Binding-site contacts:
Ligand atom C2 contacts residue ASP313 of chain 1.A at 3.4 Å.
Ligand atom C7 contacts residue GLY312 of chain 1.A at 3.6 Å.
Ligand atom N2 contacts residue ASP313 of chain 1.A at 3.8 Å.
Ligand atom O4 contacts residue VAL162 of chain 1.A at 4.5 Å.
Ligand atom C7 contacts residue LEU311 of chain 1.A at 4.4 Å (hydrophobic).
Ligand atom C7 contacts residue TRP233 of chain 1.A at 3.4 Å (hydrophobic).
Ligand atom C8 contacts residue LEU311 of chain 1.A at 3.4 Å (hydrophobic).
Ligand atom O7 contacts residue LEU311 of chain 1.A at 4.3 Å.
Ligand atom C8 contacts residue GLY312 of chain 1.A at 3.7 Å.
Ligand atom O7 contacts residue GLY312 of chain 1.A at 2.9 Å.
Ligand atom C6 contacts residue TYR165 of chain 1.A at 3.8 Å (hydrophobic).
Ligand atom C8 contacts residue SER336 of chain 1.A at 3.5 Å.
Ligand atom O6 contacts residue TYR165 of chain 1.A at 3.8 Å.
Ligand atom C2 contacts residue PHE218 of chain 1.A at 4.1 Å (hydrophobic).
Ligand atom O4 contacts residue TYR165 of chain 1.A at 3.6 Å.
Ligand atom C8 contacts residue HIS460 of chain 1.A at 4.0 Å.
Ligand atom O5 contacts residue PHE218 of chain 1.A at 3.5 Å.
Ligand atom O6 contacts residue SER612 of chain 1.B at 3.8 Å.
Ligand atom C6 contacts residue LEU220 of chain 1.A at 4.4 Å (hydrophobic).
Ligand atom C7 contacts residue ASP313 of chain 1.A at 3.9 Å.
Ligand atom C8 contacts residue PHE310 of chain 1.A at 3.5 Å (hydrophobic).
Ligand atom O4 contacts residue ASN166 of chain 1.A at 4.4 Å.
Ligand atom O1 contacts residue HIS460 of chain 1.A at 4.4 Å.
Ligand atom C7 contacts residue PHE218 of chain 1.A at 4.4 Å (hydrophobic).
Ligand atom C1 contacts residue PHE218 of chain 1.A at 3.8 Å (hydrophobic).
Ligand atom N2 contacts residue TRP233 of chain 1.A at 4.4 Å.
Ligand atom C3 contacts residue ASP313 of chain 1.A at 3.5 Å.
Ligand atom O7 contacts residue TRP233 of chain 1.A at 2.7 Å (h-bond).
Ligand atom O3 contacts residue ASP313 of chain 1.A at 2.7 Å (salt-bridge).
Ligand atom O3 contacts residue VAL162 of chain 1.A at 4.4 Å.
Ligand atom O7 contacts residue PHE310 of chain 1.A at 4.2 Å.
Ligand atom N2 contacts residue PHE310 of chain 1.A at 4.4 Å.
Ligand atom O7 contacts residue ASP313 of chain 1.A at 3.0 Å (salt-bridge).
Ligand atom C4 contacts residue VAL162 of chain 1.A at 4.5 Å (hydrophobic).
Ligand atom O7 contacts residue PHE218 of chain 1.A at 3.5 Å.
Ligand atom C8 contacts residue TRP233 of chain 1.A at 3.7 Å (hydrophobic).
Ligand atom C7 contacts residue PHE310 of chain 1.A at 4.0 Å (hydrophobic).
Ligand atom C4 contacts residue ASP313 of chain 1.A at 4.2 Å.

Sequence of chain 1.A:
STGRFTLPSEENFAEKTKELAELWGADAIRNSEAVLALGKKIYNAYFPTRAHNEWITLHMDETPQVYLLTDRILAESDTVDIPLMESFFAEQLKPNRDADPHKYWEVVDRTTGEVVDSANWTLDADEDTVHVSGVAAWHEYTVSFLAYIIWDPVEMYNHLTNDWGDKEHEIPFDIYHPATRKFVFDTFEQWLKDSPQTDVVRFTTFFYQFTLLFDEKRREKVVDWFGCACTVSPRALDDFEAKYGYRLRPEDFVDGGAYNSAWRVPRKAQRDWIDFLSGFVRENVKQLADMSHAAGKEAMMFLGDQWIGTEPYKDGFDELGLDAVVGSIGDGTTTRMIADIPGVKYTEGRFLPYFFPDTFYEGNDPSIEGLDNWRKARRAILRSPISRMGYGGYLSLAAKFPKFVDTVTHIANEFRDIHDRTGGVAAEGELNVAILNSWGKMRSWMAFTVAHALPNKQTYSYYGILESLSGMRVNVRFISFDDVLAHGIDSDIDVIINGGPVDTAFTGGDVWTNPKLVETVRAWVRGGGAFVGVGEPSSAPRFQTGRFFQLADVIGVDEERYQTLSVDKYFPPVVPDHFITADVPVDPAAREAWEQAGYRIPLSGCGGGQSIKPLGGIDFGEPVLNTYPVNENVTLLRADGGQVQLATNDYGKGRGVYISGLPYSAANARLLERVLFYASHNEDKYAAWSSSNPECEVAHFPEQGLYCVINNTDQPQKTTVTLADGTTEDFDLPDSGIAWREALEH

A protein and the small-molecule ligand that binds it are described below.
Small molecule (SMILES): CC(=O)N[C@@H]1[C@@H](O)[C@H](O)[C@@H](CO)O[C@@H]1O

Sequence of chain 1.B:
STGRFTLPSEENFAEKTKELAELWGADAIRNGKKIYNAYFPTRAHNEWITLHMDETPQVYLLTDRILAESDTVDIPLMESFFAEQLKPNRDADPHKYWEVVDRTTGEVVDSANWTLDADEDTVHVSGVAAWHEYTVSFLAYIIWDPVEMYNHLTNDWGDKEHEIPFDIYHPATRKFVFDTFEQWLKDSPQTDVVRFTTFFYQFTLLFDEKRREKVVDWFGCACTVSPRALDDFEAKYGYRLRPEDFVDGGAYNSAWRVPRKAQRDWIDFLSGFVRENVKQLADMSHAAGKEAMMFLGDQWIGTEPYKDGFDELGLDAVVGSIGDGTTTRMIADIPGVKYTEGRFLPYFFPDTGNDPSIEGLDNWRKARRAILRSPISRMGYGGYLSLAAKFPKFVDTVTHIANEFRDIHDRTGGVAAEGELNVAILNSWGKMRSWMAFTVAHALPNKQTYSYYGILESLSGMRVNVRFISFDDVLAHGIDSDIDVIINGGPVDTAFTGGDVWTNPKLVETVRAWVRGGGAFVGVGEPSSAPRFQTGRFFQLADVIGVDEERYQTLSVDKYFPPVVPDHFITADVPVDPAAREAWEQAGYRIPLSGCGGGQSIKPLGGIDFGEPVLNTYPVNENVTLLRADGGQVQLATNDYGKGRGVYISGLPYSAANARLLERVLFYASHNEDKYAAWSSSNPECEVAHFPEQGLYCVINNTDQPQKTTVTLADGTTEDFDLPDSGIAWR